The small molecule below binds the protein below.
Small molecule (SMILES): OC[C@H]1O[C@@H](O)[C@H](O)[C@@H](O)[C@@H]1O

Sequence of chain 1.G:
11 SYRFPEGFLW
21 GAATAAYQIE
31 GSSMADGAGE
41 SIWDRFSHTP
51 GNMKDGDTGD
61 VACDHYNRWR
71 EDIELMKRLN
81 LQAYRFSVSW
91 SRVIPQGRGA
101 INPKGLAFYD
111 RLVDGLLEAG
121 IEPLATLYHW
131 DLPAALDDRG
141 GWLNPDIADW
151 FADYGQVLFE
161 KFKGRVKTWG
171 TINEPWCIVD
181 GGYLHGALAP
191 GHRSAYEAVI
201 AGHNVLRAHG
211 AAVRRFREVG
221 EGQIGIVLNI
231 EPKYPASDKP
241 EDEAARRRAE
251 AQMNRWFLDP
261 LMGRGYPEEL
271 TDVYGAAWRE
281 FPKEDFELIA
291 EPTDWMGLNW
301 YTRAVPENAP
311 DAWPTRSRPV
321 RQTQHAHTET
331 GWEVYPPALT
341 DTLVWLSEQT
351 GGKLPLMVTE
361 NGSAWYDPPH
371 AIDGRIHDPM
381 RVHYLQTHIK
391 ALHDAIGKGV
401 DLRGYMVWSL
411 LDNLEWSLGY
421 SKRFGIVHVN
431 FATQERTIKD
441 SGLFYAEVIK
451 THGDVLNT

Binding-site contacts:
Ligand atom C2 contacts residue GLU174 of chain 1.G at 3.4 Å.
Ligand atom C3 contacts residue TRP408 of chain 1.G at 3.8 Å (hydrophobic).
Ligand atom C2 contacts residue TRP130 of chain 1.G at 3.9 Å (hydrophobic).
Ligand atom C4 contacts residue GLN28 of chain 1.G at 4.0 Å.
Ligand atom C3 contacts residue TRP416 of chain 1.G at 3.8 Å (hydrophobic).
Ligand atom O5 contacts residue TYR301 of chain 1.G at 3.7 Å.
Ligand atom O1 contacts residue TYR301 of chain 1.G at 3.5 Å.
Ligand atom O1 contacts residue GLU360 of chain 1.G at 3.3 Å (salt-bridge).
Ligand atom O2 contacts residue TRP130 of chain 1.G at 3.8 Å.
Ligand atom C5 contacts residue GLU415 of chain 1.G at 3.7 Å.
Ligand atom C6 contacts residue GLU415 of chain 1.G at 3.0 Å.
Ligand atom O6 contacts residue GLU415 of chain 1.G at 2.8 Å (salt-bridge).
Ligand atom C4 contacts residue TRP408 of chain 1.G at 4.1 Å (hydrophobic).
Ligand atom O4 contacts residue GLU415 of chain 1.G at 2.5 Å (salt-bridge).
Ligand atom O2 contacts residue GLU360 of chain 1.G at 3.1 Å (salt-bridge).
Ligand atom O3 contacts residue GLN28 of chain 1.G at 2.8 Å (h-bond).
Ligand atom C1 contacts residue GLU360 of chain 1.G at 2.9 Å.
Ligand atom O4 contacts residue TRP408 of chain 1.G at 3.3 Å.
Ligand atom O2 contacts residue GLU174 of chain 1.G at 3.1 Å (salt-bridge).
Ligand atom C3 contacts residue GLU360 of chain 1.G at 4.0 Å.
Ligand atom O6 contacts residue TRP332 of chain 1.G at 3.2 Å.
Ligand atom C5 contacts residue TRP408 of chain 1.G at 4.0 Å (hydrophobic).
Ligand atom C1 contacts residue GLU174 of chain 1.G at 3.3 Å.
Ligand atom O2 contacts residue HIS129 of chain 1.G at 3.3 Å (h-bond).
Ligand atom O4 contacts residue TRP416 of chain 1.G at 3.8 Å.
Ligand atom C5 contacts residue TYR301 of chain 1.G at 3.8 Å (hydrophobic).
Ligand atom C6 contacts residue PHE424 of chain 1.G at 3.7 Å (hydrophobic).
Ligand atom O3 contacts residue HIS129 of chain 1.G at 3.3 Å (h-bond).
Ligand atom C2 contacts residue GLU360 of chain 1.G at 3.6 Å.
Ligand atom O1 contacts residue GLU174 of chain 1.G at 2.1 Å (salt-bridge).
Ligand atom O2 contacts residue ASN173 of chain 1.G at 3.0 Å (h-bond).
Ligand atom O5 contacts residue GLU360 of chain 1.G at 3.9 Å.
Ligand atom C6 contacts residue TRP332 of chain 1.G at 3.9 Å (hydrophobic).
Ligand atom O3 contacts residue TRP408 of chain 1.G at 3.9 Å.
Ligand atom O4 contacts residue GLN28 of chain 1.G at 2.9 Å (h-bond).
Ligand atom C1 contacts residue TYR301 of chain 1.G at 3.5 Å (hydrophobic).
Ligand atom O3 contacts residue TRP416 of chain 1.G at 2.7 Å (h-bond).
Ligand atom C4 contacts residue GLU415 of chain 1.G at 3.4 Å.
Ligand atom C3 contacts residue GLN28 of chain 1.G at 3.9 Å.
Ligand atom C4 contacts residue TRP416 of chain 1.G at 3.8 Å (hydrophobic).